Sequence of chain 2.A:
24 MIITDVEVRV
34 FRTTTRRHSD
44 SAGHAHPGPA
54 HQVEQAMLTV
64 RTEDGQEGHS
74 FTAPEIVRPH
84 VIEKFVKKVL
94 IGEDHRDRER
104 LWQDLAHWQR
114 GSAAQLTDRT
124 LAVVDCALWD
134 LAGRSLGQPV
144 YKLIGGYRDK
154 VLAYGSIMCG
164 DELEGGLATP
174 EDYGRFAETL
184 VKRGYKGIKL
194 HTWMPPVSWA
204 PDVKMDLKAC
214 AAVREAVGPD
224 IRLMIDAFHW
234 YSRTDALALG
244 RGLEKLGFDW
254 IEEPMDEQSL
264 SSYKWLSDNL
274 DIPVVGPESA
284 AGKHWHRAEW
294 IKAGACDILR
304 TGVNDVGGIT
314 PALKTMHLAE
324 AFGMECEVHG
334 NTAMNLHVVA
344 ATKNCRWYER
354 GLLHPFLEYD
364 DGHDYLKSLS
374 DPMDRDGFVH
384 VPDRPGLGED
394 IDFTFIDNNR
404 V

Binding-site contacts:
Ligand atom O3 contacts residue ARG113 of chain 2.A at 3.0 Å (salt-bridge).
Ligand atom C5 contacts residue XYH1 of chain 2.Q at 0.1 Å.
Ligand atom ON contacts residue XYH1 of chain 2.Q at 0.6 Å (h-bond).
Ligand atom O5A contacts residue HIS47 of chain 2.B at 3.0 Å (h-bond).
Ligand atom ON contacts residue GLU352 of chain 2.B at 3.4 Å (salt-bridge).
Ligand atom N contacts residue GLU352 of chain 2.B at 3.1 Å (salt-bridge).
Ligand atom O5B contacts residue HIS47 of chain 2.B at 2.8 Å (h-bond).
Ligand atom O5A contacts residue XYH1 of chain 2.Q at 0.3 Å (h-bond).
Ligand atom C1 contacts residue XYH1 of chain 2.Q at 0.5 Å.
Ligand atom O4 contacts residue HIS232 of chain 2.B at 3.0 Å (h-bond).
Ligand atom ON contacts residue MG1 of chain 2.O at 2.0 Å.
Ligand atom O1 contacts residue ASP229 of chain 2.B at 3.0 Å (salt-bridge).
Ligand atom C5 contacts residue HIS47 of chain 2.B at 3.2 Å.
Ligand atom O4 contacts residue XYH1 of chain 2.Q at 0.4 Å (h-bond).
Ligand atom C1 contacts residue HIS194 of chain 2.B at 3.1 Å.
Ligand atom C1 contacts residue MG1 of chain 2.O at 2.7 Å.
Ligand atom ON contacts residue GLU281 of chain 2.B at 3.0 Å (salt-bridge).
Ligand atom O5B contacts residue XYH1 of chain 2.Q at 0.1 Å (h-bond).
Ligand atom O2 contacts residue HIS332 of chain 2.B at 3.2 Å (h-bond).
Ligand atom ON contacts residue GLU255 of chain 2.B at 2.7 Å (salt-bridge).
Ligand atom O5A contacts residue ARG113 of chain 2.A at 3.1 Å (salt-bridge).
Ligand atom O1 contacts residue GLU281 of chain 2.B at 2.8 Å (salt-bridge).
Ligand atom C3 contacts residue XYH1 of chain 2.Q at 0.4 Å.
Ligand atom O2 contacts residue XYH1 of chain 2.Q at 1.1 Å.
Ligand atom ON contacts residue LYS192 of chain 2.B at 2.6 Å (salt-bridge).
Ligand atom N contacts residue XYH1 of chain 2.Q at 0.7 Å (h-bond).
Ligand atom O5A contacts residue HIS232 of chain 2.B at 2.6 Å (h-bond).
Ligand atom C2 contacts residue XYH1 of chain 2.Q at 0.8 Å.
Ligand atom O4 contacts residue HIS194 of chain 2.B at 3.0 Å.
Ligand atom N contacts residue ASP229 of chain 2.B at 3.2 Å (salt-bridge).
Ligand atom O1 contacts residue MG1 of chain 2.O at 2.1 Å.
Ligand atom C2 contacts residue HIS194 of chain 2.B at 3.4 Å.
Ligand atom N contacts residue HIS194 of chain 2.B at 3.0 Å (h-bond).
Ligand atom C4 contacts residue XYH1 of chain 2.Q at 0.3 Å.
Ligand atom O1 contacts residue XYH1 of chain 2.Q at 0.2 Å (h-bond).
Ligand atom ON contacts residue ASP229 of chain 2.B at 2.8 Å (salt-bridge).
Ligand atom O3 contacts residue XYH1 of chain 2.Q at 1.1 Å (h-bond).
Ligand atom N contacts residue MG1 of chain 2.O at 2.7 Å.
Ligand atom C1 contacts residue ASP229 of chain 2.B at 3.3 Å.
Ligand atom ON contacts residue ARG303 of chain 2.B at 2.9 Å (salt-bridge).

Sequence of chain 2.B:
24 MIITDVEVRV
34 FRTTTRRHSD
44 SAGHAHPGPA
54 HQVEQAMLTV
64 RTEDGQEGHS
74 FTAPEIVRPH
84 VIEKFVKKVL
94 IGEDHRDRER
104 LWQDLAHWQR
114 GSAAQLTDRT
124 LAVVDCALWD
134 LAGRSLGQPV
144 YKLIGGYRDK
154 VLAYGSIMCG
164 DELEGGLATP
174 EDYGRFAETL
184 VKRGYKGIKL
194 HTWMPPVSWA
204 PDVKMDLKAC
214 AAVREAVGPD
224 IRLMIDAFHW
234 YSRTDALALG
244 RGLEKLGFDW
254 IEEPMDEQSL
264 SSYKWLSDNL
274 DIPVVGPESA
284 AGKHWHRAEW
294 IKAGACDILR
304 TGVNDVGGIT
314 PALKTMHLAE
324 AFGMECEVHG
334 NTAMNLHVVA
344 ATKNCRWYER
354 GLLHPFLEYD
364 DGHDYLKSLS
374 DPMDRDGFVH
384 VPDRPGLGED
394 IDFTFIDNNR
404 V

A protein and the small-molecule ligand that binds it are described below.
Small molecule (SMILES): O=C(O)[C@H](O)[C@@H](O)[C@@H](O)C(=O)NO